Binding-site contacts:
Ligand atom C2 contacts residue ALA199 of chain 2.A at 3.9 Å (hydrophobic).
Ligand atom O2 contacts residue ASP200 of chain 2.A at 3.1 Å (salt-bridge).
Ligand atom O2 contacts residue MG1 of chain 2.C at 2.3 Å.
Ligand atom O1 contacts residue PHE195 of chain 2.A at 4.2 Å.
Ligand atom N1 contacts residue ARG95 of chain 2.A at 4.3 Å.
Ligand atom C2 contacts residue GLY197 of chain 2.A at 3.3 Å.
Ligand atom O3 contacts residue ALA199 of chain 2.A at 3.1 Å (h-bond).
Ligand atom N1 contacts residue GLY197 of chain 2.A at 4.2 Å.
Ligand atom O2 contacts residue GLU174 of chain 2.A at 3.6 Å (salt-bridge).
Ligand atom O2 contacts residue PRO198 of chain 2.A at 4.1 Å.
Ligand atom C2 contacts residue GLU174 of chain 2.A at 4.3 Å.
Ligand atom O3 contacts residue PRO198 of chain 2.A at 3.3 Å.
Ligand atom N1 contacts residue MG1 of chain 2.C at 4.2 Å.
Ligand atom O1 contacts residue ARG95 of chain 2.A at 3.0 Å (salt-bridge).
Ligand atom O1 contacts residue MG1 of chain 2.C at 2.2 Å.
Ligand atom O2 contacts residue ALA199 of chain 2.A at 3.8 Å.
Ligand atom N1 contacts residue LEU237 of chain 2.A at 3.6 Å.
Ligand atom C1 contacts residue MG1 of chain 2.C at 2.9 Å.
Ligand atom O3 contacts residue MG1 of chain 2.C at 4.2 Å.
Ligand atom C1 contacts residue GLY197 of chain 2.A at 3.7 Å.
Ligand atom C1 contacts residue PHE195 of chain 2.A at 4.1 Å (hydrophobic).
Ligand atom N1 contacts residue PHE195 of chain 2.A at 3.7 Å.
Ligand atom O1 contacts residue GLY197 of chain 2.A at 4.1 Å.
Ligand atom O3 contacts residue GLY197 of chain 2.A at 3.5 Å.
Ligand atom C2 contacts residue MG1 of chain 2.C at 3.0 Å.
Ligand atom C1 contacts residue GLU174 of chain 2.A at 4.3 Å.
Ligand atom C2 contacts residue ASP200 of chain 2.A at 4.0 Å.
Ligand atom O1 contacts residue GLN172 of chain 2.A at 3.0 Å (h-bond).
Ligand atom O2 contacts residue VAL143 of chain 1.A at 4.3 Å.
Ligand atom O3 contacts residue ASP200 of chain 2.A at 4.2 Å.
Ligand atom C1 contacts residue ARG95 of chain 2.A at 4.0 Å.
Ligand atom O1 contacts residue ASP200 of chain 2.A at 4.3 Å.
Ligand atom C2 contacts residue PRO198 of chain 2.A at 3.9 Å (hydrophobic).
Ligand atom O1 contacts residue GLU174 of chain 2.A at 3.5 Å (salt-bridge).
Ligand atom O2 contacts residue GLY197 of chain 2.A at 3.4 Å.
Ligand atom C1 contacts residue GLN172 of chain 2.A at 4.0 Å.
Ligand atom N1 contacts residue TRP44 of chain 2.A at 4.3 Å.

A small-molecule ligand and the protein it binds are described below.
Small molecule (SMILES): NC(=O)C(=O)O

Sequence of chain 2.A:
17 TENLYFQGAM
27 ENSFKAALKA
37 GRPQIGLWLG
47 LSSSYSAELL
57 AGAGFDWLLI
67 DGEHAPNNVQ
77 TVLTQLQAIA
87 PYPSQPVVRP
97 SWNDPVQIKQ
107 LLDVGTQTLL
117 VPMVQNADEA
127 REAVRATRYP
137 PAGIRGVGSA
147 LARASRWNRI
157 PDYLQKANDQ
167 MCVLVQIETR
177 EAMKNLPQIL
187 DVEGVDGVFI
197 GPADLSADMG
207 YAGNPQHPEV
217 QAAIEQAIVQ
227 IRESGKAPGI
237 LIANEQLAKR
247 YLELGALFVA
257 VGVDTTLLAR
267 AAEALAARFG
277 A

Sequence of chain 1.A:
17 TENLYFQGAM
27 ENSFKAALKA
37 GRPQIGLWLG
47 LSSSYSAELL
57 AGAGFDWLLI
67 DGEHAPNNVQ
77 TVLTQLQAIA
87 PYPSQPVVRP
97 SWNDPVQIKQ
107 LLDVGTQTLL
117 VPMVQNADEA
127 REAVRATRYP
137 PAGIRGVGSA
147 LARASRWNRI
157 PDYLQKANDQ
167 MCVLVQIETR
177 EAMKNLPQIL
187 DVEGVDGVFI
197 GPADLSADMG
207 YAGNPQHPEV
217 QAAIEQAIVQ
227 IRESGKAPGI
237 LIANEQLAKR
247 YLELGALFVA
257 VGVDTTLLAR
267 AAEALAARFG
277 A